A protein and the small-molecule ligand that binds it are described below.
Small molecule (SMILES): CC(=O)N[C@@H]1[C@@H](O)[C@H](O)[C@@H](CO)O[C@H]1O

Binding-site contacts:
Ligand atom O7 contacts residue ASN154 of chain 16.E at 3.5 Å (h-bond).
Ligand atom O5 contacts residue SER157 of chain 16.E at 4.0 Å.
Ligand atom O5 contacts residue ASN154 of chain 16.E at 2.4 Å (h-bond).
Ligand atom C4 contacts residue ASN154 of chain 16.E at 4.2 Å.
Ligand atom C3 contacts residue ASN154 of chain 16.E at 3.8 Å.
Ligand atom C5 contacts residue ASN154 of chain 16.E at 3.6 Å.
Ligand atom C8 contacts residue ASN154 of chain 16.E at 3.7 Å.
Ligand atom C1 contacts residue ASN154 of chain 16.E at 1.4 Å.
Ligand atom O6 contacts residue SER157 of chain 16.E at 4.2 Å.
Ligand atom C7 contacts residue ASN154 of chain 16.E at 3.3 Å.
Ligand atom C1 contacts residue SER157 of chain 16.E at 4.3 Å.
Ligand atom C2 contacts residue ASN154 of chain 16.E at 2.5 Å.
Ligand atom C1 contacts residue SER156 of chain 16.E at 4.0 Å.
Ligand atom N2 contacts residue ASN154 of chain 16.E at 2.8 Å (h-bond).

Sequence of chain 16.E:
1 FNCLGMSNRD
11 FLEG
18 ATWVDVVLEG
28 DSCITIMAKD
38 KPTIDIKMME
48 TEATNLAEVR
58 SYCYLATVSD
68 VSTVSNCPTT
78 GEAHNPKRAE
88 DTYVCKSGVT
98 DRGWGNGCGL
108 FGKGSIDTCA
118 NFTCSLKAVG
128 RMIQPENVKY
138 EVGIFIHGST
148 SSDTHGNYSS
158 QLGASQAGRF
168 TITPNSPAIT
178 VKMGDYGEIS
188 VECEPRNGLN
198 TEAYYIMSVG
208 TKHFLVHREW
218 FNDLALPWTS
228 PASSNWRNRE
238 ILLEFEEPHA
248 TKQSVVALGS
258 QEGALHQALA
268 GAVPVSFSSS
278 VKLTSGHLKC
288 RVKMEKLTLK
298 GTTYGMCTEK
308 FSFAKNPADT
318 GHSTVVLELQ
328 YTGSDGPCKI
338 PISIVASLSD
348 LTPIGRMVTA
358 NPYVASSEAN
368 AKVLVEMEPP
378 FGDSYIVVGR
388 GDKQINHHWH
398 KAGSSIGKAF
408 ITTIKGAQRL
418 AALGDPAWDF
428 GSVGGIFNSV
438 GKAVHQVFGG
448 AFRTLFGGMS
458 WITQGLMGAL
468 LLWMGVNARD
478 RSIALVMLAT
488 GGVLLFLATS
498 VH